Sequence of chain 1.C:
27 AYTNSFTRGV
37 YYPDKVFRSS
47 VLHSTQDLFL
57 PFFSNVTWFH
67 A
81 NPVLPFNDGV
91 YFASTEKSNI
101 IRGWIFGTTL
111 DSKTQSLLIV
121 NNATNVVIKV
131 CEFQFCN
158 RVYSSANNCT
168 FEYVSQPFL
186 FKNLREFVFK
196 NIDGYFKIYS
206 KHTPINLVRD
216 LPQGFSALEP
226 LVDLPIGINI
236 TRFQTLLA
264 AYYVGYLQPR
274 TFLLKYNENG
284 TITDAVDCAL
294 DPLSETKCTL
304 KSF

A protein and the small-molecule ligand that binds it are described below.
Small molecule (SMILES): CC(=O)N[C@@H]1[C@@H](O)[C@H](O)[C@@H](CO)O[C@H]1O

Binding-site contacts:
Ligand atom C5 contacts residue ASN165 of chain 1.C at 3.8 Å.
Ligand atom N2 contacts residue ASN165 of chain 1.C at 2.9 Å (h-bond).
Ligand atom C7 contacts residue ASN165 of chain 1.C at 3.4 Å.
Ligand atom C2 contacts residue ASN165 of chain 1.C at 2.5 Å.
Ligand atom C4 contacts residue ASN165 of chain 1.C at 4.3 Å.
Ligand atom O7 contacts residue ASN165 of chain 1.C at 3.5 Å (h-bond).
Ligand atom C8 contacts residue ASN165 of chain 1.C at 4.4 Å.
Ligand atom O5 contacts residue ASN165 of chain 1.C at 2.4 Å (h-bond).
Ligand atom C6 contacts residue ASN165 of chain 1.C at 4.5 Å.
Ligand atom C3 contacts residue ASN165 of chain 1.C at 3.8 Å.
Ligand atom O5 contacts residue GLN115 of chain 1.C at 4.4 Å.
Ligand atom C1 contacts residue ASN165 of chain 1.C at 1.5 Å.